Binding-site contacts:
Ligand atom O01 contacts residue ARG156 of chain 1.B at 3.3 Å (salt-bridge).
Ligand atom C05 contacts residue GLU114 of chain 1.A at 3.5 Å.
Ligand atom N23 contacts residue TYR138 of chain 1.A at 2.6 Å (h-bond).
Ligand atom C06 contacts residue GLU114 of chain 1.A at 3.7 Å.
Ligand atom C17 contacts residue PRO85 of chain 1.A at 3.3 Å (hydrophobic).
Ligand atom C13 contacts residue GLY142 of chain 1.A at 3.6 Å.
Ligand atom C10 contacts residue ARG112 of chain 1.A at 3.6 Å.
Ligand atom C15 contacts residue PRO87 of chain 1.A at 3.5 Å (hydrophobic).
Ligand atom N21 contacts residue ILE135 of chain 1.A at 3.5 Å (h-bond).
Ligand atom C05 contacts residue PRO87 of chain 1.A at 3.7 Å (hydrophobic).
Ligand atom N25 contacts residue TYR138 of chain 1.A at 3.5 Å (h-bond).
Ligand atom C12 contacts residue GLY143 of chain 1.A at 3.7 Å.
Ligand atom C08 contacts residue TYR113 of chain 1.A at 3.2 Å (hydrophobic).
Ligand atom C04 contacts residue GLU182 of chain 1.B at 3.6 Å.
Ligand atom N25 contacts residue SER134 of chain 1.A at 3.0 Å (h-bond).
Ligand atom C08 contacts residue ASN141 of chain 1.A at 3.5 Å.
Ligand atom C16 contacts residue THR86 of chain 1.A at 3.6 Å.
Ligand atom N21 contacts residue SER134 of chain 1.A at 3.5 Å.
Ligand atom C14 contacts residue PRO87 of chain 1.A at 3.6 Å (hydrophobic).
Ligand atom N23 contacts residue LEU140 of chain 1.A at 3.4 Å (h-bond).
Ligand atom C07 contacts residue TYR113 of chain 1.A at 3.4 Å (hydrophobic).
Ligand atom N09 contacts residue TYR113 of chain 1.A at 3.6 Å.
Ligand atom C16 contacts residue PRO85 of chain 1.A at 3.7 Å (hydrophobic).
Ligand atom C10 contacts residue TYR113 of chain 1.A at 3.2 Å (hydrophobic).
Ligand atom N21 contacts residue THR86 of chain 1.A at 3.5 Å (h-bond).
Ligand atom N24 contacts residue LEU140 of chain 1.A at 3.0 Å (h-bond).
Ligand atom C14 contacts residue LEU140 of chain 1.A at 3.7 Å (hydrophobic).
Ligand atom C12 contacts residue GLY142 of chain 1.A at 3.6 Å.
Ligand atom C22 contacts residue TYR138 of chain 1.A at 3.5 Å (hydrophobic).
Ligand atom C17 contacts residue GLY143 of chain 1.A at 3.5 Å.
Ligand atom N21 contacts residue ALA146 of chain 1.A at 3.5 Å.
Ligand atom N25 contacts residue GLY136 of chain 1.A at 3.0 Å (h-bond).
Ligand atom C08 contacts residue LEU140 of chain 1.A at 3.3 Å (hydrophobic).
Ligand atom N21 contacts residue PRO85 of chain 1.A at 3.5 Å.
Ligand atom N21 contacts residue VAL133 of chain 1.A at 3.3 Å (h-bond).
Ligand atom N23 contacts residue VAL139 of chain 1.A at 3.6 Å.
Ligand atom C11 contacts residue GLY111 of chain 1.A at 3.4 Å.
Ligand atom N09 contacts residue ASN141 of chain 1.A at 3.6 Å.
Ligand atom N25 contacts residue ILE135 of chain 1.A at 3.5 Å (h-bond).
Ligand atom C17 contacts residue GLY142 of chain 1.A at 3.7 Å.

Sequence of chain 1.A:
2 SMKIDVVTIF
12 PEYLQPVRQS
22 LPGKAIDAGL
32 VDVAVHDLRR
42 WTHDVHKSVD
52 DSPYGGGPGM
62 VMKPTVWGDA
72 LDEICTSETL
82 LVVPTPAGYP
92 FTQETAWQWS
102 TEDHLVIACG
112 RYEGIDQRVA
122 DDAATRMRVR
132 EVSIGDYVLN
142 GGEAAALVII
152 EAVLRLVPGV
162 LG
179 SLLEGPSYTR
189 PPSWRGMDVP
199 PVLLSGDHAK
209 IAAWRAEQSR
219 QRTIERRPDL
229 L

A protein and the small-molecule ligand that binds it are described below.
Small molecule (SMILES): N#Cc1c(-c2ccc3ccn(Cc4cccnc4O)c3c2)n[nH]c1N

Sequence of chain 1.B:
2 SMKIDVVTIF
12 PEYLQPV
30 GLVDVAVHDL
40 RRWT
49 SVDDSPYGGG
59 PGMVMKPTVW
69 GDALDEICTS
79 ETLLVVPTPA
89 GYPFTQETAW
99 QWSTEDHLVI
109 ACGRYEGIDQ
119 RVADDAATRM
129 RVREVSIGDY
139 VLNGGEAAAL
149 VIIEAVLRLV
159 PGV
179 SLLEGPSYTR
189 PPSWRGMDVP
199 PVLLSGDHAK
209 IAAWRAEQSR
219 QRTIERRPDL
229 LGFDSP